Sequence of chain 1.A:
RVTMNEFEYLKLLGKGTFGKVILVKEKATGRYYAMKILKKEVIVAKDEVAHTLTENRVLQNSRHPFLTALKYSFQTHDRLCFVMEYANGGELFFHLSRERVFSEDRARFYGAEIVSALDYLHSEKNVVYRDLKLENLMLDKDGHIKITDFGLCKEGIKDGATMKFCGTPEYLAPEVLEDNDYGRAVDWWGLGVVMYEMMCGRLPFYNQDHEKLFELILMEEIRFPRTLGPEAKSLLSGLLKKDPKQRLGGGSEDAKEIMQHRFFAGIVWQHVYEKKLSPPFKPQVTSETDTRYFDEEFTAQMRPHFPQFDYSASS

This protein binds this small molecule.
Small molecule (SMILES): C[C@H](NC(=O)[C@H](Cc1ccccc1)NC(=O)[C@H](CO)NC(=O)[C@@H](NC(=O)[C@@H](NC(=O)[C@H](CCCN=C(N)N)NC(=O)[C@@H]1CCCN1C(=O)[C@H](CCCN=C(N)N)NC(=O)CN)[C@@H](C)O)[C@@H](C)O)C(=O)N[C@H](C=O)CCC(=O)O

Binding-site contacts:
Ligand atom NH1 contacts residue PHE97 of chain 1.A at 3.4 Å.
Ligand atom NH1 contacts residue GLU95 of chain 1.A at 3.1 Å (salt-bridge).
Ligand atom NE contacts residue GLU202 of chain 1.A at 2.8 Å (salt-bridge).
Ligand atom CA contacts residue GLY172 of chain 1.A at 3.2 Å.
Ligand atom NH2 contacts residue TYR176 of chain 1.A at 2.7 Å (h-bond).
Ligand atom OG1 contacts residue THR173 of chain 1.A at 3.4 Å.
Ligand atom N contacts residue GLY172 of chain 1.A at 2.9 Å (h-bond).
Ligand atom CD contacts residue LEU208 of chain 1.A at 3.5 Å (hydrophobic).
Ligand atom O contacts residue CYS171 of chain 1.A at 3.4 Å.
Ligand atom NH1 contacts residue GLU139 of chain 1.A at 2.8 Å (salt-bridge).
Ligand atom CG2 contacts residue GLU175 of chain 1.A at 3.3 Å.
Ligand atom O contacts residue GLY172 of chain 1.A at 3.2 Å (h-bond).
Ligand atom CE2 contacts residue GLY172 of chain 1.A at 3.6 Å.
Ligand atom NH2 contacts residue GLU95 of chain 1.A at 3.1 Å (salt-bridge).
Ligand atom CA contacts residue THR173 of chain 1.A at 3.6 Å.
Ligand atom CD2 contacts residue GLY172 of chain 1.A at 3.2 Å.
Ligand atom OG contacts residue THR173 of chain 1.A at 3.4 Å (h-bond).
Ligand atom CB contacts residue THR173 of chain 1.A at 3.4 Å.
Ligand atom OG contacts residue ASP135 of chain 1.A at 2.9 Å (salt-bridge).
Ligand atom NH2 contacts residue XM11 of chain 1.E at 3.2 Å (h-bond).
Ligand atom CB contacts residue HIS55 of chain 1.A at 3.4 Å.
Ligand atom OG1 contacts residue LYS137 of chain 1.A at 3.3 Å (salt-bridge).
Ligand atom CD2 contacts residue PRO174 of chain 1.A at 3.6 Å (hydrophobic).
Ligand atom CB contacts residue PHE170 of chain 1.A at 3.5 Å (hydrophobic).
Ligand atom NH2 contacts residue GLU202 of chain 1.A at 3.3 Å (salt-bridge).
Ligand atom CB contacts residue GLU139 of chain 1.A at 3.5 Å.
Ligand atom N contacts residue GLU139 of chain 1.A at 2.9 Å (salt-bridge).
Ligand atom CZ contacts residue GLU202 of chain 1.A at 3.5 Å.
Ligand atom CG contacts residue TYR211 of chain 1.A at 3.5 Å (hydrophobic).
Ligand atom OG1 contacts residue GLU139 of chain 1.A at 2.8 Å (salt-bridge).
Ligand atom O contacts residue PRO174 of chain 1.A at 3.6 Å.
Ligand atom O contacts residue LYS137 of chain 1.A at 3.4 Å (salt-bridge).
Ligand atom CE1 contacts residue PHE170 of chain 1.A at 3.4 Å (hydrophobic).
Ligand atom OG contacts residue LYS137 of chain 1.A at 2.9 Å (salt-bridge).
Ligand atom N contacts residue LYS137 of chain 1.A at 3.5 Å (salt-bridge).
Ligand atom N contacts residue PHE170 of chain 1.A at 3.1 Å (h-bond).
Ligand atom O contacts residue PHE97 of chain 1.A at 3.6 Å.
Ligand atom C contacts residue GLY172 of chain 1.A at 3.5 Å.
Ligand atom NH2 contacts residue LEU138 of chain 1.A at 3.6 Å.
Ligand atom NH2 contacts residue GLU139 of chain 1.A at 3.3 Å (salt-bridge).